Binding-site contacts:
Ligand atom C1' contacts residue ALA226 of chain 2.B at 4.0 Å (hydrophobic).
Ligand atom C1' contacts residue VAL105 of chain 2.B at 4.4 Å (hydrophobic).
Ligand atom C5 contacts residue ASN84 of chain 2.B at 3.4 Å.
Ligand atom O2' contacts residue ASN47 of chain 2.B at 2.6 Å (h-bond).
Ligand atom O2' contacts residue VAL48 of chain 2.B at 3.5 Å.
Ligand atom C4 contacts residue ASN84 of chain 2.B at 4.3 Å.
Ligand atom O3 contacts residue MET136 of chain 2.B at 4.0 Å.
Ligand atom C5 contacts residue ALA226 of chain 2.B at 4.0 Å (hydrophobic).
Ligand atom C3 contacts residue SER86 of chain 2.B at 3.7 Å.
Ligand atom C4 contacts residue VAL85 of chain 2.B at 3.7 Å (hydrophobic).
Ligand atom C1 contacts residue ALA226 of chain 2.B at 3.6 Å (hydrophobic).
Ligand atom C2 contacts residue PHE45 of chain 2.B at 3.6 Å (hydrophobic).
Ligand atom C3 contacts residue PHE45 of chain 2.B at 3.8 Å (hydrophobic).
Ligand atom O2' contacts residue ALA226 of chain 2.B at 4.2 Å.
Ligand atom C5 contacts residue PHE45 of chain 2.B at 3.8 Å (hydrophobic).
Ligand atom C6 contacts residue PHE45 of chain 2.B at 3.5 Å (hydrophobic).
Ligand atom C5 contacts residue ILE43 of chain 2.B at 4.0 Å (hydrophobic).
Ligand atom C6 contacts residue ASN84 of chain 2.B at 3.8 Å.
Ligand atom O1' contacts residue PHE225 of chain 2.B at 4.3 Å.
Ligand atom O2' contacts residue PHE45 of chain 2.B at 3.6 Å.
Ligand atom C1' contacts residue PHE45 of chain 2.B at 3.5 Å (hydrophobic).
Ligand atom C5 contacts residue VAL85 of chain 2.B at 3.7 Å (hydrophobic).
Ligand atom C6 contacts residue ALA226 of chain 2.B at 3.5 Å (hydrophobic).
Ligand atom C4 contacts residue ILE43 of chain 2.B at 4.4 Å (hydrophobic).
Ligand atom O1' contacts residue ASN47 of chain 2.B at 3.0 Å (h-bond).
Ligand atom C5 contacts residue SER86 of chain 2.B at 3.7 Å.
Ligand atom C4 contacts residue SER86 of chain 2.B at 3.2 Å.
Ligand atom O3 contacts residue SER86 of chain 2.B at 3.2 Å.
Ligand atom C2 contacts residue ALA226 of chain 2.B at 4.3 Å (hydrophobic).
Ligand atom O2' contacts residue VAL105 of chain 2.B at 3.7 Å.
Ligand atom O1' contacts residue ACT1 of chain 2.E at 3.5 Å.
Ligand atom C1 contacts residue PHE45 of chain 2.B at 3.3 Å (hydrophobic).
Ligand atom C1' contacts residue ASN47 of chain 2.B at 3.3 Å.
Ligand atom O1' contacts residue PHE45 of chain 2.B at 4.2 Å.
Ligand atom C3 contacts residue PHE225 of chain 2.B at 4.4 Å (hydrophobic).
Ligand atom O1' contacts residue VAL105 of chain 2.B at 4.1 Å.
Ligand atom C4 contacts residue PHE45 of chain 2.B at 3.9 Å (hydrophobic).
Ligand atom C2 contacts residue PHE225 of chain 2.B at 4.3 Å (hydrophobic).

A protein and the small-molecule ligand that binds it are described below.
Small molecule (SMILES): O=C(O)c1cccc(O)c1

Sequence of chain 2.B:
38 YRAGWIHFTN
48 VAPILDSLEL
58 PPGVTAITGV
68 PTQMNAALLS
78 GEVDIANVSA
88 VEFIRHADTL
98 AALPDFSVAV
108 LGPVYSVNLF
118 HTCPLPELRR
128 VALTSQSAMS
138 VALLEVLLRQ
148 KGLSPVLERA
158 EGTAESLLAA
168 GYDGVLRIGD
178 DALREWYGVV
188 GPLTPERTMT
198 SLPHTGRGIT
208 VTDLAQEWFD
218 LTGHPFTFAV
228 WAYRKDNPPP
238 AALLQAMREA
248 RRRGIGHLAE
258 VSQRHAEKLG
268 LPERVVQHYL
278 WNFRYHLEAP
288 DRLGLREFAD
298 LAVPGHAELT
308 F